A small-molecule ligand and the protein it binds are described below.
Small molecule (SMILES): CC(=O)N[C@@H]1[C@@H](O[C@@H]2O[C@H](CO)[C@H](O)[C@H](O)[C@H]2O)[C@@H](O)[C@@H](CO)O[C@@H]1O

Binding-site contacts:
Ligand atom C2 contacts residue PHE1 of chain 1.A at 3.9 Å (hydrophobic).
Ligand atom C5 contacts residue PHE1 of chain 1.A at 3.8 Å (hydrophobic).
Ligand atom O7 contacts residue ARG142 of chain 1.A at 3.0 Å (salt-bridge).
Ligand atom C6 contacts residue ASN44 of chain 1.A at 3.3 Å.
Ligand atom C8 contacts residue ARG142 of chain 1.A at 3.7 Å.
Ligand atom O5 contacts residue ASP45 of chain 1.A at 3.6 Å.
Ligand atom C7 contacts residue ARG142 of chain 1.A at 3.8 Å.
Ligand atom O6 contacts residue PHE1 of chain 1.A at 2.8 Å (h-bond).
Ligand atom C4 contacts residue ASP51 of chain 1.A at 3.5 Å.
Ligand atom C1 contacts residue PHE1 of chain 1.A at 3.8 Å (hydrophobic).
Ligand atom O4 contacts residue PHE1 of chain 1.A at 2.8 Å (h-bond).
Ligand atom C4 contacts residue TYR46 of chain 1.A at 3.8 Å (hydrophobic).
Ligand atom C6 contacts residue ASP45 of chain 1.A at 3.5 Å.
Ligand atom C6 contacts residue PHE1 of chain 1.A at 3.9 Å (hydrophobic).
Ligand atom O2 contacts residue ASN140 of chain 1.A at 3.3 Å (h-bond).
Ligand atom C6 contacts residue ASP53 of chain 1.A at 3.5 Å.
Ligand atom C5 contacts residue TYR46 of chain 1.A at 3.5 Å (hydrophobic).
Ligand atom O6 contacts residue ASN44 of chain 1.A at 3.7 Å.
Ligand atom O6 contacts residue ASP45 of chain 1.A at 3.0 Å (salt-bridge).
Ligand atom O4 contacts residue ASP53 of chain 1.A at 2.6 Å (salt-bridge).
Ligand atom C8 contacts residue ASN140 of chain 1.A at 3.9 Å.
Ligand atom O3 contacts residue GLY139 of chain 1.A at 3.4 Å (h-bond).
Ligand atom C5 contacts residue TYR46 of chain 1.A at 3.7 Å (hydrophobic).
Ligand atom C3 contacts residue ASP51 of chain 1.A at 3.6 Å.
Ligand atom O3 contacts residue ALA134 of chain 1.A at 3.5 Å.
Ligand atom C4 contacts residue ASP53 of chain 1.A at 3.4 Å.
Ligand atom C4 contacts residue ASP45 of chain 1.A at 3.5 Å.
Ligand atom O4 contacts residue ASP45 of chain 1.A at 3.1 Å (salt-bridge).
Ligand atom O4 contacts residue LYS132 of chain 1.A at 3.3 Å (salt-bridge).
Ligand atom O6 contacts residue ASP53 of chain 1.A at 2.7 Å (salt-bridge).
Ligand atom O5 contacts residue PHE1 of chain 1.A at 3.1 Å (h-bond).
Ligand atom O1 contacts residue TYR46 of chain 1.A at 3.4 Å (h-bond).
Ligand atom C1 contacts residue TYR46 of chain 1.A at 3.8 Å (hydrophobic).
Ligand atom O3 contacts residue PHE1 of chain 1.A at 3.9 Å.
Ligand atom C4 contacts residue PHE1 of chain 1.A at 3.8 Å (hydrophobic).
Ligand atom C6 contacts residue ASP51 of chain 1.A at 3.9 Å.
Ligand atom C3 contacts residue TYR46 of chain 1.A at 3.6 Å (hydrophobic).
Ligand atom O5 contacts residue TYR46 of chain 1.A at 3.8 Å.
Ligand atom O3 contacts residue ASN140 of chain 1.A at 3.8 Å.
Ligand atom O3 contacts residue LYS132 of chain 1.A at 3.0 Å (salt-bridge).

Sequence of chain 1.A:
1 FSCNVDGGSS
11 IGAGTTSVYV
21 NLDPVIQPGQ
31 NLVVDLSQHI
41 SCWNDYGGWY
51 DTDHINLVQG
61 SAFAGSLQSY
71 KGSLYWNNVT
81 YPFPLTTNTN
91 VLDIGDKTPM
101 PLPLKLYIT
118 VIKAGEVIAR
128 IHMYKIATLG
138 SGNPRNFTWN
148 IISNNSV